The small molecule below binds the protein below.
Small molecule (SMILES): O=C1c2c(O)cc(O)cc2O[C@H](c2ccc(O)c(O)c2)[C@H]1O

Sequence of chain 1.N:
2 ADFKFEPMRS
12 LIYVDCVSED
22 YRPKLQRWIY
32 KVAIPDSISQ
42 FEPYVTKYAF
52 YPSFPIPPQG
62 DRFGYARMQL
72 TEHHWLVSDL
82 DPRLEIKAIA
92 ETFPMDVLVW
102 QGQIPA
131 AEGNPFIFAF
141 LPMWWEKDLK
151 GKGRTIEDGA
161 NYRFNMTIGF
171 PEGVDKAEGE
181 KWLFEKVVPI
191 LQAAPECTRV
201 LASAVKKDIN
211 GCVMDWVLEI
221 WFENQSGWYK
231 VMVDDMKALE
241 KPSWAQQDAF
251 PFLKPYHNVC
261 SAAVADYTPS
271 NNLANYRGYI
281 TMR

Binding-site contacts:
Ligand atom O13 contacts residue GLU196 of chain 1.N at 3.9 Å.
Ligand atom O24 contacts residue PRO195 of chain 1.N at 4.0 Å.
Ligand atom C11 contacts residue DQH1 of chain 1.RB at 4.2 Å.
Ligand atom C2 contacts residue DQH1 of chain 1.RB at 3.4 Å.
Ligand atom C16 contacts residue GLU196 of chain 1.N at 4.0 Å.
Ligand atom C16 contacts residue GLU223 of chain 1.N at 4.5 Å.
Ligand atom C9 contacts residue LYS230 of chain 1.N at 4.3 Å.
Ligand atom C15 contacts residue GLU196 of chain 1.N at 4.0 Å.
Ligand atom O23 contacts residue GLU223 of chain 1.N at 2.9 Å (salt-bridge).
Ligand atom C9 contacts residue DQH1 of chain 1.RB at 3.4 Å.
Ligand atom O27 contacts residue GLU196 of chain 1.N at 2.9 Å (salt-bridge).
Ligand atom C4 contacts residue DQH1 of chain 1.RB at 3.5 Å.
Ligand atom O24 contacts residue GLU196 of chain 1.N at 3.9 Å.
Ligand atom C16 contacts residue PRO195 of chain 1.N at 4.1 Å (hydrophobic).
Ligand atom O27 contacts residue DQH1 of chain 1.RB at 4.2 Å.
Ligand atom C19 contacts residue GLU223 of chain 1.N at 4.5 Å.
Ligand atom O30 contacts residue DQH1 of chain 1.RB at 3.2 Å.
Ligand atom O13 contacts residue LYS230 of chain 1.N at 3.4 Å.
Ligand atom C11 contacts residue GLU196 of chain 1.N at 4.5 Å.
Ligand atom O27 contacts residue LYS230 of chain 1.N at 4.0 Å.
Ligand atom C10 contacts residue GLU196 of chain 1.N at 3.1 Å.
Ligand atom O13 contacts residue DQH1 of chain 1.RB at 3.6 Å (h-bond).
Ligand atom C15 contacts residue DQH1 of chain 1.RB at 3.9 Å.
Ligand atom C17 contacts residue GLU196 of chain 1.N at 3.9 Å.
Ligand atom C5 contacts residue DQH1 of chain 1.RB at 3.7 Å.
Ligand atom O23 contacts residue ASN224 of chain 1.N at 3.8 Å.
Ligand atom C6 contacts residue DQH1 of chain 1.RB at 3.2 Å.
Ligand atom O29 contacts residue DQH1 of chain 1.RB at 2.9 Å (h-bond).
Ligand atom C18 contacts residue GLU196 of chain 1.N at 4.1 Å.
Ligand atom C14 contacts residue GLU196 of chain 1.N at 3.9 Å.
Ligand atom C16 contacts residue DQH1 of chain 1.RB at 4.0 Å.
Ligand atom C18 contacts residue GLU223 of chain 1.N at 3.3 Å.
Ligand atom C19 contacts residue GLU196 of chain 1.N at 4.0 Å.
Ligand atom C1 contacts residue DQH1 of chain 1.RB at 3.4 Å.
Ligand atom O12 contacts residue DQH1 of chain 1.RB at 3.8 Å.
Ligand atom C3 contacts residue DQH1 of chain 1.RB at 3.4 Å.
Ligand atom O24 contacts residue GLU223 of chain 1.N at 2.8 Å (salt-bridge).
Ligand atom C10 contacts residue DQH1 of chain 1.RB at 3.5 Å.
Ligand atom C17 contacts residue GLU223 of chain 1.N at 3.3 Å.
Ligand atom C9 contacts residue GLU196 of chain 1.N at 3.8 Å.